Binding-site contacts:
Ligand atom O2B contacts residue LYS17 of chain 1.A at 2.9 Å (salt-bridge).
Ligand atom C8 contacts residue ALA19 of chain 1.A at 3.5 Å (hydrophobic).
Ligand atom O2G contacts residue GLN62 of chain 1.A at 2.8 Å (h-bond).
Ligand atom O1B contacts residue MG1 of chain 1.D at 2.0 Å.
Ligand atom N3B contacts residue GLY14 of chain 1.A at 3.1 Å (h-bond).
Ligand atom C2' contacts residue VAL30 of chain 1.A at 3.5 Å (hydrophobic).
Ligand atom O6 contacts residue LYS118 of chain 1.A at 3.4 Å.
Ligand atom O2B contacts residue GLY14 of chain 1.A at 3.4 Å (h-bond).
Ligand atom O3' contacts residue ASP31 of chain 1.A at 2.8 Å (salt-bridge).
Ligand atom O2B contacts residue GLY16 of chain 1.A at 3.1 Å (h-bond).
Ligand atom O1A contacts residue GLY16 of chain 1.A at 3.3 Å.
Ligand atom O3A contacts residue GLY16 of chain 1.A at 3.1 Å (h-bond).
Ligand atom N3B contacts residue MG1 of chain 1.D at 3.3 Å.
Ligand atom O3G contacts residue GLY61 of chain 1.A at 2.8 Å (h-bond).
Ligand atom PG contacts residue MG1 of chain 1.D at 3.1 Å.
Ligand atom O1B contacts residue SER18 of chain 1.A at 3.0 Å (h-bond).
Ligand atom O1A contacts residue ALA19 of chain 1.A at 2.8 Å (h-bond).
Ligand atom O2B contacts residue VAL15 of chain 1.A at 3.3 Å (h-bond).
Ligand atom O6 contacts residue SER146 of chain 1.A at 3.4 Å.
Ligand atom O2G contacts residue PRO35 of chain 1.A at 3.3 Å.
Ligand atom C3' contacts residue GLU32 of chain 1.A at 3.5 Å.
Ligand atom O2' contacts residue VAL30 of chain 1.A at 2.7 Å (h-bond).
Ligand atom O2' contacts residue PHE29 of chain 1.A at 3.3 Å.
Ligand atom O6 contacts residue ASP120 of chain 1.A at 3.3 Å (salt-bridge).
Ligand atom O6 contacts residue ALA147 of chain 1.A at 2.8 Å (h-bond).
Ligand atom O6 contacts residue ASN117 of chain 1.A at 3.3 Å (h-bond).
Ligand atom C6 contacts residue ASP120 of chain 1.A at 3.5 Å.
Ligand atom N7 contacts residue ASN117 of chain 1.A at 3.1 Å (h-bond).
Ligand atom O1A contacts residue SER18 of chain 1.A at 3.2 Å (h-bond).
Ligand atom O3G contacts residue LYS17 of chain 1.A at 2.7 Å (salt-bridge).
Ligand atom O3G contacts residue GLY13 of chain 1.A at 3.3 Å.
Ligand atom N1 contacts residue ASP120 of chain 1.A at 2.8 Å (salt-bridge).
Ligand atom C5' contacts residue GLY14 of chain 1.A at 3.5 Å.
Ligand atom O2' contacts residue ASP31 of chain 1.A at 3.1 Å (salt-bridge).
Ligand atom O1G contacts residue THR36 of chain 1.A at 2.9 Å (h-bond).
Ligand atom O1B contacts residue LYS17 of chain 1.A at 3.5 Å (salt-bridge).
Ligand atom N2 contacts residue ASP120 of chain 1.A at 2.9 Å (salt-bridge).
Ligand atom PB contacts residue MG1 of chain 1.D at 3.2 Å.
Ligand atom O4' contacts residue LYS118 of chain 1.A at 3.3 Å (salt-bridge).
Ligand atom O1G contacts residue MG1 of chain 1.D at 1.9 Å.

Sequence of chain 1.A:
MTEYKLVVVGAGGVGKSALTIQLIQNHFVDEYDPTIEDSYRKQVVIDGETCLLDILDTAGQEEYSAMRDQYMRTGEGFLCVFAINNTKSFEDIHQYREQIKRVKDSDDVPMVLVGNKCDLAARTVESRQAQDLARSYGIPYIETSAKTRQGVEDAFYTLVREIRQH

A small-molecule ligand and the protein it binds are described below.
Small molecule (SMILES): Nc1nc2c(ncn2[C@@H]2O[C@H](CO[P](=O)(O)O[P](=O)(O)NP(=O)(O)O)[C@@H](O)[C@H]2O)c(=O)[nH]1